A small-molecule ligand and the protein it binds are described below.
Small molecule (SMILES): CC(=O)N[C@@H]1[C@@H](O)[C@H](O)[C@@H](CO)O[C@H]1O

Sequence of chain 1.B:
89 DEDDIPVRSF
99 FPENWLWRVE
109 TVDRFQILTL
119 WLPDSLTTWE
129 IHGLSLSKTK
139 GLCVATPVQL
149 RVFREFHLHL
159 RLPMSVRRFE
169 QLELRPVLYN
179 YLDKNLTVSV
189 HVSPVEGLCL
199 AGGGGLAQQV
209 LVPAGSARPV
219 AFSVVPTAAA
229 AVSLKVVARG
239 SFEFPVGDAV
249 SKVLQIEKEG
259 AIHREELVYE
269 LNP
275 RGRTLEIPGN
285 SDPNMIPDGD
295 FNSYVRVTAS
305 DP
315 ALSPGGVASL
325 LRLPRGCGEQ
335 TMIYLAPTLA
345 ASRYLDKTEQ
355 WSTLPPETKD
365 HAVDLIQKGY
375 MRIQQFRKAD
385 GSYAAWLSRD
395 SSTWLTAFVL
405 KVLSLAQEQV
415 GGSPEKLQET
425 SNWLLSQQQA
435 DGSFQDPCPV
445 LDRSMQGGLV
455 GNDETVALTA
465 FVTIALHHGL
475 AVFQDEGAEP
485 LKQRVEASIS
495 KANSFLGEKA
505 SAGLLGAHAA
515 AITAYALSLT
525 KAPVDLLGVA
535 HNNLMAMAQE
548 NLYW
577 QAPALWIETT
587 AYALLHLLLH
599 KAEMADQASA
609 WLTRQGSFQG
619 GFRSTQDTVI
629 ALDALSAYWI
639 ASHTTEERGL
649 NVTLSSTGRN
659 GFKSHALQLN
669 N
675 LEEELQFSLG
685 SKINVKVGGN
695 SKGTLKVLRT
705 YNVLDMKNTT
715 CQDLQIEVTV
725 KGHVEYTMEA

Binding-site contacts:
Ligand atom N2 contacts residue THR714 of chain 1.B at 4.1 Å.
Ligand atom C8 contacts residue THR714 of chain 1.B at 4.0 Å.
Ligand atom C2 contacts residue THR714 of chain 1.B at 4.4 Å.
Ligand atom N2 contacts residue ASN712 of chain 1.B at 2.9 Å (h-bond).
Ligand atom O7 contacts residue THR714 of chain 1.B at 3.2 Å (h-bond).
Ligand atom C8 contacts residue GLN716 of chain 1.B at 4.2 Å.
Ligand atom C7 contacts residue THR714 of chain 1.B at 3.5 Å.
Ligand atom O6 contacts residue MET710 of chain 1.B at 3.0 Å (h-bond).
Ligand atom C3 contacts residue ASN712 of chain 1.B at 3.8 Å.
Ligand atom C6 contacts residue MET710 of chain 1.B at 4.4 Å (hydrophobic).
Ligand atom C8 contacts residue CYS715 of chain 1.B at 4.1 Å (hydrophobic).
Ligand atom C4 contacts residue ASN712 of chain 1.B at 4.3 Å.
Ligand atom O6 contacts residue ASN712 of chain 1.B at 4.1 Å.
Ligand atom C7 contacts residue ASN712 of chain 1.B at 4.1 Å.
Ligand atom C1 contacts residue ASN712 of chain 1.B at 1.4 Å.
Ligand atom O5 contacts residue ASN712 of chain 1.B at 2.4 Å (h-bond).
Ligand atom C2 contacts residue ASN712 of chain 1.B at 2.5 Å.
Ligand atom C5 contacts residue ASN712 of chain 1.B at 3.7 Å.